Sequence of chain 1.B:
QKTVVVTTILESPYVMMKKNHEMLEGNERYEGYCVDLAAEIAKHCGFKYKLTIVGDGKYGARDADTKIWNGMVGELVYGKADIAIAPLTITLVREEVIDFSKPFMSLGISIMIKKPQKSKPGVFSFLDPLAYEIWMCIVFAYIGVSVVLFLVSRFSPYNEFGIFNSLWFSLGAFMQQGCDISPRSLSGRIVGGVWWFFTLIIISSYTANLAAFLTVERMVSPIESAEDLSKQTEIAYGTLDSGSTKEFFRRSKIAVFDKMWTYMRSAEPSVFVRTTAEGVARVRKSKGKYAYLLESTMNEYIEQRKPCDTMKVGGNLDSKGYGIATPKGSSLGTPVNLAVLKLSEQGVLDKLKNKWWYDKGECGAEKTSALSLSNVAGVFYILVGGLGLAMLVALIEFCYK

A small-molecule ligand and the protein it binds are described below.
Small molecule (SMILES): O=c1[nH]c2cc(C(F)(F)F)c(N3CCOCC3)cc2n(CP(=O)(O)O)c1=O

Binding-site contacts:
Ligand atom FAG contacts residue TYR723 of chain 1.B at 3.1 Å.
Ligand atom OAA contacts residue ARG476 of chain 1.B at 2.6 Å (salt-bridge).
Ligand atom CAU contacts residue TYR441 of chain 1.B at 3.6 Å (hydrophobic).
Ligand atom NAP contacts residue PRO469 of chain 1.B at 3.0 Å (h-bond).
Ligand atom CAV contacts residue PRO469 of chain 1.B at 3.7 Å (hydrophobic).
Ligand atom OAQ contacts residue THR677 of chain 1.B at 2.5 Å (h-bond).
Ligand atom FAH contacts residue MET699 of chain 1.B at 3.7 Å.
Ligand atom FAH contacts residue TYR441 of chain 1.B at 3.5 Å.
Ligand atom CAI contacts residue TYR441 of chain 1.B at 3.7 Å (hydrophobic).
Ligand atom CAS contacts residue TYR441 of chain 1.B at 3.5 Å (hydrophobic).
Ligand atom CAZ contacts residue TYR723 of chain 1.B at 3.4 Å (hydrophobic).
Ligand atom CAV contacts residue TYR441 of chain 1.B at 3.6 Å (hydrophobic).
Ligand atom OAE contacts residue SER645 of chain 1.B at 2.9 Å (h-bond).
Ligand atom OAA contacts residue LEU470 of chain 1.B at 3.7 Å.
Ligand atom OAA contacts residue THR471 of chain 1.B at 3.0 Å (h-bond).
Ligand atom OAB contacts residue TYR441 of chain 1.B at 3.7 Å.
Ligand atom FAF contacts residue THR698 of chain 1.B at 3.7 Å.
Ligand atom CAT contacts residue TYR441 of chain 1.B at 3.5 Å (hydrophobic).
Ligand atom CAL contacts residue THR677 of chain 1.B at 3.3 Å.
Ligand atom NAP contacts residue THR471 of chain 1.B at 3.6 Å.
Ligand atom CAK contacts residue THR677 of chain 1.B at 3.5 Å.
Ligand atom FAF contacts residue MET699 of chain 1.B at 3.5 Å.
Ligand atom FAH contacts residue GLU393 of chain 1.B at 3.3 Å.
Ligand atom CAJ contacts residue PRO469 of chain 1.B at 3.6 Å (hydrophobic).
Ligand atom NAP contacts residue TYR441 of chain 1.B at 3.5 Å.
Ligand atom FAG contacts residue TYR396 of chain 1.B at 3.6 Å.
Ligand atom PBA contacts residue SER645 of chain 1.B at 3.5 Å.
Ligand atom CAT contacts residue THR471 of chain 1.B at 3.6 Å.
Ligand atom FAG contacts residue PRO469 of chain 1.B at 3.6 Å.
Ligand atom CAW contacts residue TYR441 of chain 1.B at 3.5 Å (hydrophobic).
Ligand atom CAJ contacts residue TYR441 of chain 1.B at 3.6 Å (hydrophobic).
Ligand atom OAB contacts residue ARG476 of chain 1.B at 2.9 Å (salt-bridge).
Ligand atom OAC contacts residue SER645 of chain 1.B at 3.5 Å (h-bond).
Ligand atom CAJ contacts residue TYR723 of chain 1.B at 3.3 Å (hydrophobic).
Ligand atom OAA contacts residue TYR441 of chain 1.B at 3.8 Å.
Ligand atom CAS contacts residue TYR723 of chain 1.B at 3.5 Å (hydrophobic).
Ligand atom NAY contacts residue TYR441 of chain 1.B at 3.5 Å.
Ligand atom OAD contacts residue SER645 of chain 1.B at 3.0 Å (h-bond).
Ligand atom FAF contacts residue TYR723 of chain 1.B at 3.0 Å.
Ligand atom OAE contacts residue GLY644 of chain 1.B at 3.8 Å.